Sequence of chain 1.D:
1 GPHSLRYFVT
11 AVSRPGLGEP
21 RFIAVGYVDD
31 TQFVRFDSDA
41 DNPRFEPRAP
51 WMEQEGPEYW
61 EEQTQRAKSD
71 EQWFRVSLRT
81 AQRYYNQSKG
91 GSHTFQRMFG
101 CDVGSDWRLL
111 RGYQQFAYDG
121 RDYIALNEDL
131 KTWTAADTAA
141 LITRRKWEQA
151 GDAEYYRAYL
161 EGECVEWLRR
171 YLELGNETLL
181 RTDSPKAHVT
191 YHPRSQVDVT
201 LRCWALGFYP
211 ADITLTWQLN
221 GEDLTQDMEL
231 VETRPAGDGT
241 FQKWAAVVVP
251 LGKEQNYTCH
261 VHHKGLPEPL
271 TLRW

Binding-site contacts:
Ligand atom O contacts residue THR143 of chain 1.D at 2.8 Å (h-bond).
Ligand atom OG contacts residue ARG97 of chain 1.D at 3.1 Å (salt-bridge).
Ligand atom CB contacts residue TYR159 of chain 1.D at 3.4 Å (hydrophobic).
Ligand atom O contacts residue TYR7 of chain 1.D at 3.4 Å.
Ligand atom O contacts residue TRP73 of chain 1.D at 3.3 Å.
Ligand atom CD1 contacts residue TRP167 of chain 1.D at 3.3 Å (hydrophobic).
Ligand atom N contacts residue TRP73 of chain 1.D at 3.3 Å (h-bond).
Ligand atom CE1 contacts residue TRP167 of chain 1.D at 3.4 Å (hydrophobic).
Ligand atom CB contacts residue THR143 of chain 1.D at 3.4 Å.
Ligand atom CA contacts residue TYR7 of chain 1.D at 3.2 Å (hydrophobic).
Ligand atom C contacts residue TYR7 of chain 1.D at 3.4 Å (hydrophobic).
Ligand atom CZ contacts residue ASP70 of chain 1.D at 3.2 Å.
Ligand atom N contacts residue GLN63 of chain 1.D at 2.9 Å (h-bond).
Ligand atom CD contacts residue TYR156 of chain 1.D at 3.3 Å (hydrophobic).
Ligand atom CE2 contacts residue ASP70 of chain 1.D at 3.3 Å.
Ligand atom O contacts residue ARG66 of chain 1.D at 2.8 Å (salt-bridge).
Ligand atom CD2 contacts residue ARG66 of chain 1.D at 3.4 Å.
Ligand atom OH contacts residue GLU62 of chain 1.D at 3.5 Å.
Ligand atom O contacts residue TRP147 of chain 1.D at 3.2 Å.
Ligand atom CA contacts residue TRP73 of chain 1.D at 3.2 Å (hydrophobic).
Ligand atom CG contacts residue TRP167 of chain 1.D at 3.4 Å (hydrophobic).
Ligand atom CB contacts residue ASP152 of chain 1.D at 3.4 Å.
Ligand atom N contacts residue TYR171 of chain 1.D at 2.9 Å (h-bond).
Ligand atom O contacts residue TYR84 of chain 1.D at 2.8 Å (h-bond).
Ligand atom O contacts residue ARG97 of chain 1.D at 2.9 Å (salt-bridge).
Ligand atom O contacts residue LYS146 of chain 1.D at 3.2 Å.
Ligand atom C contacts residue TRP73 of chain 1.D at 3.1 Å (hydrophobic).
Ligand atom ND1 contacts residue ASP152 of chain 1.D at 2.5 Å (salt-bridge).
Ligand atom O contacts residue TRP147 of chain 1.D at 3.0 Å (h-bond).
Ligand atom CG contacts residue ASP152 of chain 1.D at 3.3 Å.
Ligand atom O contacts residue TYR159 of chain 1.D at 2.7 Å (h-bond).
Ligand atom CA contacts residue GLN63 of chain 1.D at 3.4 Å.
Ligand atom O contacts residue TRP73 of chain 1.D at 2.8 Å (h-bond).
Ligand atom OH contacts residue VAL9 of chain 1.D at 3.4 Å.
Ligand atom CE1 contacts residue ASP152 of chain 1.D at 3.1 Å.
Ligand atom CB contacts residue PHE99 of chain 1.D at 3.5 Å (hydrophobic).
Ligand atom N contacts residue TYR7 of chain 1.D at 2.6 Å (h-bond).
Ligand atom CD1 contacts residue SER77 of chain 1.D at 3.4 Å.
Ligand atom CG contacts residue ASP152 of chain 1.D at 3.4 Å.
Ligand atom OH contacts residue ASP70 of chain 1.D at 2.3 Å (salt-bridge).

The small molecule below binds the protein below.
Small molecule (SMILES): CC[C@H](C)[C@H](NC(=O)[C@H](CO)NC(=O)[C@H](Cc1ccc(O)cc1)NC(=O)[C@@H](N)Cc1ccc(O)cc1)C(=O)N[C@@H](C)C(=O)N1CCC[C@H]1C(=O)N[C@@H](Cc1cnc[nH]1)C(=O)N[C@@H](CO)C(=O)N[C@H](C=O)[C@@H](C)CC